Binding-site contacts:
Ligand atom C2A contacts residue ALA179 of chain 1.C at 3.3 Å (hydrophobic).
Ligand atom O3' contacts residue HIS213 of chain 1.C at 3.5 Å.
Ligand atom C2P contacts residue ILE226 of chain 1.C at 3.4 Å (hydrophobic).
Ligand atom OAD contacts residue GLY225 of chain 1.C at 3.2 Å.
Ligand atom OAK contacts residue ILE316 of chain 1.C at 3.4 Å (h-bond).
Ligand atom C5' contacts residue HIS213 of chain 1.C at 3.5 Å.
Ligand atom CAG contacts residue ILE316 of chain 1.C at 3.5 Å (hydrophobic).
Ligand atom NAA contacts residue ILE226 of chain 1.C at 3.5 Å.
Ligand atom CAC contacts residue ILE226 of chain 1.C at 3.6 Å (hydrophobic).
Ligand atom CAG contacts residue GLN290 of chain 1.C at 3.6 Å.
Ligand atom N6A contacts residue ILE226 of chain 1.C at 2.9 Å (h-bond).
Ligand atom C4' contacts residue HIS213 of chain 1.C at 3.3 Å.
Ligand atom O4' contacts residue LEU177 of chain 1.C at 3.3 Å.
Ligand atom OAD contacts residue ILE226 of chain 1.C at 2.6 Å (h-bond).
Ligand atom O2' contacts residue LYS229 of chain 1.C at 2.9 Å (salt-bridge).
Ligand atom N1A contacts residue ALA179 of chain 1.C at 3.2 Å.
Ligand atom CAJ contacts residue GLN290 of chain 1.C at 3.5 Å.
Ligand atom OAD contacts residue GLY287 of chain 1.C at 3.3 Å (h-bond).
Ligand atom CAI contacts residue GLN290 of chain 1.C at 3.4 Å.
Ligand atom OAK contacts residue LEU242 of chain 1.C at 3.1 Å.
Ligand atom N6A contacts residue ALA224 of chain 1.C at 3.2 Å (h-bond).
Ligand atom OAL contacts residue GLU180 of chain 1.C at 2.8 Å (salt-bridge).
Ligand atom CAB contacts residue ILE226 of chain 1.C at 3.3 Å (hydrophobic).
Ligand atom OAK contacts residue GLY318 of chain 1.C at 2.9 Å (h-bond).
Ligand atom C6P contacts residue ALA224 of chain 1.C at 3.4 Å (hydrophobic).
Ligand atom CAH contacts residue LEU242 of chain 1.C at 3.4 Å (hydrophobic).
Ligand atom OAL contacts residue LYS245 of chain 1.C at 2.7 Å.
Ligand atom C3P contacts residue OXY1 of chain 1.H at 3.5 Å.
Ligand atom O8A contacts residue HIS213 of chain 1.C at 3.5 Å (h-bond).
Ligand atom O9A contacts residue LYS229 of chain 1.C at 3.2 Å (salt-bridge).
Ligand atom N4P contacts residue ALA224 of chain 1.C at 3.0 Å (h-bond).
Ligand atom O4A contacts residue TYR216 of chain 1.C at 2.9 Å (h-bond).
Ligand atom C13 contacts residue PHE283 of chain 1.C at 3.6 Å (hydrophobic).
Ligand atom CAE contacts residue ILE226 of chain 1.C at 3.4 Å (hydrophobic).
Ligand atom C5' contacts residue LEU177 of chain 1.C at 3.5 Å (hydrophobic).
Ligand atom CAH contacts residue GLN290 of chain 1.C at 3.5 Å.
Ligand atom CAH contacts residue GLY318 of chain 1.C at 3.6 Å.
Ligand atom NAA contacts residue OXY1 of chain 1.H at 3.0 Å (h-bond).
Ligand atom N1A contacts residue ASN227 of chain 1.C at 3.2 Å.
Ligand atom C2A contacts residue ASN227 of chain 1.C at 3.1 Å.

This small molecule binds to this protein.
Small molecule (SMILES): CC(C)(CO[P](=O)(O)O[P](=O)(O)OC[C@H]1O[C@@H](n2cnc3c(N)ncnc32)[C@H](O)[C@@H]1OP(=O)(O)O)[C@@H](O)C(=O)NCCC(=O)NCCNC(=O)Cc1cc(O)cc(O)c1

Sequence of chain 1.C:
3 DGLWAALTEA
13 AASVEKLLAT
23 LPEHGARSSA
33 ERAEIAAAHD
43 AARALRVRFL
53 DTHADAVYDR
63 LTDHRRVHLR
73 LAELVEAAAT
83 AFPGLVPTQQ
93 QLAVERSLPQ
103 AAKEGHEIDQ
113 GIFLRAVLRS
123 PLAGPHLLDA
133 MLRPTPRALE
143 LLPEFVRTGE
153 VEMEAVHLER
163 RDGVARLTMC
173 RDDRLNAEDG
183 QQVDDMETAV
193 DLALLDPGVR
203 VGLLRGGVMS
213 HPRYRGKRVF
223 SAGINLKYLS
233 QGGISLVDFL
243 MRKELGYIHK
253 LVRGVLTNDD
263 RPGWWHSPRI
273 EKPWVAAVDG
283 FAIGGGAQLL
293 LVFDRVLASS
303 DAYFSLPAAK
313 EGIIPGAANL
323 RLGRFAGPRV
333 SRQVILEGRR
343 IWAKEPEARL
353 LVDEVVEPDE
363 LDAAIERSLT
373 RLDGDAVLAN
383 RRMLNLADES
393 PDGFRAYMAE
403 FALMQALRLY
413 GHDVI